This small molecule binds to this protein.
Small molecule (SMILES): Nc1ncnc2c1ncn2[C@@H]1O[C@H](CO[P](=O)(O)O[C@@H]2[C@H](O)[C@@H](CO)O[C@H]2n2ccc(=O)[nH]c2=O)[C@@H](O)[C@H]1O

Sequence of chain 1.B:
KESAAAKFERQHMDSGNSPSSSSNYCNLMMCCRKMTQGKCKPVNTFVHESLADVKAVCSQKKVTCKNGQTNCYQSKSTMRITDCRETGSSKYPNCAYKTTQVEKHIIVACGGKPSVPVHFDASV

Binding-site contacts:
Ligand atom O4B contacts residue HIS119 of chain 1.B at 3.1 Å (h-bond).
Ligand atom N3U contacts residue THR45 of chain 1.B at 2.7 Å (h-bond).
Ligand atom O5D contacts residue SO41 of chain 1.E at 3.2 Å (h-bond).
Ligand atom P contacts residue HIS12 of chain 1.A at 3.6 Å.
Ligand atom C3D contacts residue HIS119 of chain 1.B at 3.7 Å.
Ligand atom O2U contacts residue ASN44 of chain 1.B at 3.3 Å.
Ligand atom C2B contacts residue SO41 of chain 1.E at 3.5 Å.
Ligand atom C6A contacts residue GLN69 of chain 1.B at 3.5 Å.
Ligand atom N6A contacts residue ASN71 of chain 1.B at 2.8 Å (h-bond).
Ligand atom N1A contacts residue ALA109 of chain 1.B at 3.6 Å.
Ligand atom N6A contacts residue ALA109 of chain 1.B at 3.5 Å.
Ligand atom C5D contacts residue SO41 of chain 1.E at 3.2 Å.
Ligand atom C4U contacts residue THR45 of chain 1.B at 3.5 Å.
Ligand atom O2P contacts residue HIS12 of chain 1.A at 3.4 Å (h-bond).
Ligand atom O3D contacts residue HIS119 of chain 1.B at 3.2 Å.
Ligand atom O4U contacts residue THR45 of chain 1.B at 3.5 Å (h-bond).
Ligand atom N6A contacts residue CYS65 of chain 1.B at 3.6 Å.
Ligand atom O4D contacts residue VAL43 of chain 1.B at 3.7 Å.
Ligand atom N7A contacts residue HIS119 of chain 1.B at 3.5 Å (h-bond).
Ligand atom O2P contacts residue HIS119 of chain 1.B at 3.2 Å (h-bond).
Ligand atom N6A contacts residue GLN69 of chain 1.B at 3.5 Å.
Ligand atom C3D contacts residue SO41 of chain 1.E at 3.4 Å.
Ligand atom N9A contacts residue HIS119 of chain 1.B at 3.5 Å (h-bond).
Ligand atom C5A contacts residue GLN69 of chain 1.B at 3.5 Å.
Ligand atom N3U contacts residue PHE120 of chain 1.B at 3.3 Å.
Ligand atom O3D contacts residue SO41 of chain 1.E at 2.4 Å (h-bond).
Ligand atom N1A contacts residue ASN71 of chain 1.B at 3.4 Å (h-bond).
Ligand atom O2U contacts residue HIS12 of chain 1.A at 3.3 Å.
Ligand atom O2U contacts residue THR45 of chain 1.B at 3.0 Å (h-bond).
Ligand atom N7A contacts residue GLN69 of chain 1.B at 3.6 Å.
Ligand atom O2D contacts residue LYS41 of chain 1.B at 3.5 Å (salt-bridge).
Ligand atom O2P contacts residue PHE120 of chain 1.B at 2.6 Å (h-bond).
Ligand atom O1P contacts residue HIS12 of chain 1.A at 2.6 Å (h-bond).
Ligand atom C6A contacts residue ALA109 of chain 1.B at 3.5 Å (hydrophobic).
Ligand atom O1P contacts residue GLN11 of chain 1.A at 2.9 Å (h-bond).
Ligand atom C2U contacts residue THR45 of chain 1.B at 3.6 Å.
Ligand atom O1P contacts residue LYS41 of chain 1.B at 2.9 Å (salt-bridge).
Ligand atom C8A contacts residue HIS119 of chain 1.B at 3.1 Å.
Ligand atom N7A contacts residue ASN67 of chain 1.B at 3.3 Å (h-bond).
Ligand atom C2D contacts residue PHE120 of chain 1.B at 3.3 Å (hydrophobic).

Sequence of chain 1.A:
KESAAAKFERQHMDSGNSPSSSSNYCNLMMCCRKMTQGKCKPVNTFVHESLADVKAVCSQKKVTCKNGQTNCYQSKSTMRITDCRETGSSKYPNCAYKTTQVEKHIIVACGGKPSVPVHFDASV